Binding-site contacts:
Ligand atom C3B contacts residue THR15 of chain 1.A at 3.5 Å.
Ligand atom O1B contacts residue LYS19 of chain 1.A at 2.6 Å.
Ligand atom PB contacts residue ALA16 of chain 1.A at 3.9 Å.
Ligand atom O2G contacts residue CTN1 of chain 1.C at 3.8 Å.
Ligand atom C3B contacts residue LYS19 of chain 1.A at 3.8 Å.
Ligand atom O2G contacts residue THR15 of chain 1.A at 3.8 Å.
Ligand atom PB contacts residue SER17 of chain 1.A at 3.6 Å.
Ligand atom O2B contacts residue SER17 of chain 1.A at 2.7 Å (h-bond).
Ligand atom PB contacts residue THR20 of chain 1.A at 3.3 Å.
Ligand atom PB contacts residue LYS19 of chain 1.A at 3.0 Å.
Ligand atom C3B contacts residue ALA16 of chain 1.A at 2.5 Å (hydrophobic).
Ligand atom PA contacts residue THR20 of chain 1.A at 3.5 Å.
Ligand atom O2A contacts residue THR20 of chain 1.A at 3.2 Å.
Ligand atom C3B contacts residue GLY14 of chain 1.A at 3.5 Å.
Ligand atom PG contacts residue LYS19 of chain 1.A at 3.4 Å.
Ligand atom PG contacts residue ALA16 of chain 1.A at 3.3 Å.
Ligand atom O1G contacts residue THR20 of chain 1.A at 3.3 Å (h-bond).
Ligand atom O2A contacts residue GLY18 of chain 1.A at 3.4 Å (h-bond).
Ligand atom O5' contacts residue THR21 of chain 1.A at 3.3 Å (h-bond).
Ligand atom O3A contacts residue LYS19 of chain 1.A at 3.8 Å.
Ligand atom O2B contacts residue ALA16 of chain 1.A at 3.6 Å.
Ligand atom O2B contacts residue GLY18 of chain 1.A at 1.9 Å (h-bond).
Ligand atom PA contacts residue THR21 of chain 1.A at 3.5 Å.
Ligand atom O3G contacts residue LYS19 of chain 1.A at 2.2 Å (salt-bridge).
Ligand atom PB contacts residue GLY18 of chain 1.A at 3.1 Å.
Ligand atom O3A contacts residue ALA16 of chain 1.A at 3.8 Å.
Ligand atom O3A contacts residue THR20 of chain 1.A at 3.8 Å.
Ligand atom O2A contacts residue THR21 of chain 1.A at 2.2 Å (h-bond).
Ligand atom O1B contacts residue THR20 of chain 1.A at 2.2 Å (h-bond).
Ligand atom PG contacts residue THR20 of chain 1.A at 3.7 Å.
Ligand atom O2G contacts residue ARG145 of chain 1.A at 3.0 Å (salt-bridge).
Ligand atom O2G contacts residue ALA16 of chain 1.A at 3.7 Å.
Ligand atom O3A contacts residue GLY18 of chain 1.A at 3.2 Å (h-bond).
Ligand atom C3B contacts residue SER17 of chain 1.A at 3.3 Å.
Ligand atom O2B contacts residue THR20 of chain 1.A at 3.7 Å.
Ligand atom O3G contacts residue THR20 of chain 1.A at 3.3 Å (h-bond).
Ligand atom O1A contacts residue THR20 of chain 1.A at 3.1 Å.
Ligand atom O1G contacts residue ARG145 of chain 1.A at 3.3 Å (salt-bridge).
Ligand atom O2B contacts residue LYS19 of chain 1.A at 2.2 Å (salt-bridge).
Ligand atom O3G contacts residue ASP40 of chain 1.A at 2.9 Å (salt-bridge).

Sequence of chain 1.A:
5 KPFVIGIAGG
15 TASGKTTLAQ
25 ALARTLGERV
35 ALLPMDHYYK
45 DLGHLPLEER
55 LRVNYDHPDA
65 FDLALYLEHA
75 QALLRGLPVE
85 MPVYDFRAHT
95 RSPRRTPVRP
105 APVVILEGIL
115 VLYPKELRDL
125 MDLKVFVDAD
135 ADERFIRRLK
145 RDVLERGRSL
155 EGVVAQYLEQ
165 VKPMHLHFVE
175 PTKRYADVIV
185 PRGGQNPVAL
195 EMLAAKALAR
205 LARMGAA

This small molecule binds to this protein.
Small molecule (SMILES): Nc1ncnc2c1ncn2[C@@H]1O[C@H](CO[P](=O)(O)O[P](=O)(O)CP(=O)(O)O)[C@@H](O)[C@H]1O